Binding-site contacts:
Ligand atom C2 contacts residue ILE177 of chain 1.G at 4.2 Å (hydrophobic).
Ligand atom C1 contacts residue ASN15 of chain 1.G at 4.1 Å.
Ligand atom O1P contacts residue ILE177 of chain 1.G at 3.8 Å.
Ligand atom O1P contacts residue GLY239 of chain 1.G at 3.5 Å.
Ligand atom O2 contacts residue LYS17 of chain 1.G at 2.6 Å (salt-bridge).
Ligand atom O1 contacts residue ASN15 of chain 1.G at 4.0 Å.
Ligand atom O1 contacts residue LEU237 of chain 1.G at 3.5 Å.
Ligand atom O2P contacts residue ALA176 of chain 1.G at 3.6 Å.
Ligand atom O1 contacts residue GLU172 of chain 1.G at 2.5 Å (salt-bridge).
Ligand atom P contacts residue SER218 of chain 1.G at 3.7 Å.
Ligand atom O2P contacts residue GLY217 of chain 1.G at 3.6 Å.
Ligand atom O2P contacts residue SER218 of chain 1.G at 2.7 Å (h-bond).
Ligand atom O1 contacts residue HIS99 of chain 1.G at 3.3 Å (h-bond).
Ligand atom O4P contacts residue GLY239 of chain 1.G at 3.5 Å.
Ligand atom O3P contacts residue VAL219 of chain 1.G at 4.1 Å.
Ligand atom O4P contacts residue GLY178 of chain 1.G at 4.1 Å.
Ligand atom O3P contacts residue GLY239 of chain 1.G at 2.7 Å (h-bond).
Ligand atom P contacts residue GLY240 of chain 1.G at 3.6 Å.
Ligand atom P contacts residue GLY178 of chain 1.G at 4.0 Å.
Ligand atom C2 contacts residue GLY217 of chain 1.G at 4.1 Å.
Ligand atom O2 contacts residue HIS99 of chain 1.G at 3.0 Å (h-bond).
Ligand atom O3P contacts residue GLY240 of chain 1.G at 3.5 Å (h-bond).
Ligand atom C2 contacts residue LEU237 of chain 1.G at 4.1 Å (hydrophobic).
Ligand atom C2 contacts residue LYS17 of chain 1.G at 4.1 Å.
Ligand atom O4P contacts residue GLY240 of chain 1.G at 2.7 Å (h-bond).
Ligand atom C2 contacts residue GLU172 of chain 1.G at 3.4 Å.
Ligand atom C1 contacts residue GLU172 of chain 1.G at 3.2 Å.
Ligand atom C1 contacts residue LYS17 of chain 1.G at 3.7 Å.
Ligand atom O1P contacts residue LYS17 of chain 1.G at 3.3 Å (salt-bridge).
Ligand atom C2 contacts residue GLY239 of chain 1.G at 3.6 Å.
Ligand atom P contacts residue GLY239 of chain 1.G at 3.6 Å.
Ligand atom O3P contacts residue SER218 of chain 1.G at 3.6 Å.
Ligand atom O2P contacts residue GLY178 of chain 1.G at 2.9 Å (h-bond).
Ligand atom O3P contacts residue VAL238 of chain 1.G at 3.9 Å.
Ligand atom O2 contacts residue ASN15 of chain 1.G at 3.4 Å (h-bond).
Ligand atom O1P contacts residue GLY240 of chain 1.G at 4.3 Å.
Ligand atom O2 contacts residue GLY239 of chain 1.G at 3.9 Å.
Ligand atom O2P contacts residue ILE177 of chain 1.G at 3.6 Å.
Ligand atom C1 contacts residue HIS99 of chain 1.G at 3.4 Å.
Ligand atom C1 contacts residue GLY239 of chain 1.G at 3.9 Å.

Sequence of chain 1.G:
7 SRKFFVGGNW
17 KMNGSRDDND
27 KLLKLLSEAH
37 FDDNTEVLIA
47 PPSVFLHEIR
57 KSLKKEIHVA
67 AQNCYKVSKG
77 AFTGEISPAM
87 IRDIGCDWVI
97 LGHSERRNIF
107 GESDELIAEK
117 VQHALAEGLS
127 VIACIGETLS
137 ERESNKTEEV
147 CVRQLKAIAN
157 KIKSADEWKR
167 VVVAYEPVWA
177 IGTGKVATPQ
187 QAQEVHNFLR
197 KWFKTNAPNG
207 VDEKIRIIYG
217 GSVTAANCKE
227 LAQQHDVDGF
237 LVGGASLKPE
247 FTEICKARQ

The protein below binds the small molecule below.
Small molecule (SMILES): O=C(O)COP(=O)(O)O